Binding-site contacts:
Ligand atom C7 contacts residue LYS123 of chain 1.A at 3.7 Å.
Ligand atom N19 contacts residue ALA61 of chain 1.A at 4.0 Å.
Ligand atom N16 contacts residue LEU165 of chain 1.A at 3.8 Å.
Ligand atom C18 contacts residue GLN114 of chain 1.A at 4.0 Å.
Ligand atom N16 contacts residue GLN114 of chain 1.A at 3.1 Å (h-bond).
Ligand atom C15 contacts residue LEU165 of chain 1.A at 4.0 Å (hydrophobic).
Ligand atom C4 contacts residue GLU118 of chain 1.A at 3.2 Å.
Ligand atom C18 contacts residue MET117 of chain 1.A at 3.7 Å (hydrophobic).
Ligand atom C7 contacts residue GLU118 of chain 1.A at 3.1 Å.
Ligand atom C4 contacts residue LYS123 of chain 1.A at 4.1 Å.
Ligand atom C18 contacts residue LEU165 of chain 1.A at 3.9 Å (hydrophobic).
Ligand atom C7 contacts residue THR119 of chain 1.A at 3.6 Å.
Ligand atom C15 contacts residue GLN114 of chain 1.A at 4.0 Å.
Ligand atom C3 contacts residue MET117 of chain 1.A at 3.1 Å (hydrophobic).
Ligand atom N16 contacts residue ASP115 of chain 1.A at 4.0 Å.
Ligand atom C5 contacts residue LYS123 of chain 1.A at 3.5 Å.
Ligand atom O11 contacts residue THR119 of chain 1.A at 3.5 Å.
Ligand atom C18 contacts residue ALA61 of chain 1.A at 3.8 Å (hydrophobic).
Ligand atom N16 contacts residue ALA61 of chain 1.A at 4.0 Å.
Ligand atom C13 contacts residue LEU165 of chain 1.A at 4.1 Å (hydrophobic).
Ligand atom C10 contacts residue LYS123 of chain 1.A at 3.9 Å.
Ligand atom C4 contacts residue MET117 of chain 1.A at 3.6 Å (hydrophobic).
Ligand atom C10 contacts residue LEU165 of chain 1.A at 4.0 Å (hydrophobic).
Ligand atom C5 contacts residue GLU118 of chain 1.A at 4.0 Å.
Ligand atom C14 contacts residue LEU165 of chain 1.A at 4.1 Å (hydrophobic).
Ligand atom C3 contacts residue GLU118 of chain 1.A at 3.2 Å.
Ligand atom C6 contacts residue ILE40 of chain 1.A at 3.5 Å (hydrophobic).
Ligand atom C8 contacts residue MET117 of chain 1.A at 3.8 Å (hydrophobic).
Ligand atom C7 contacts residue MET117 of chain 1.A at 3.3 Å (hydrophobic).
Ligand atom C1 contacts residue ILE40 of chain 1.A at 3.4 Å (hydrophobic).
Ligand atom O11 contacts residue ASP120 of chain 1.A at 2.8 Å (salt-bridge).
Ligand atom C10 contacts residue THR119 of chain 1.A at 3.9 Å.
Ligand atom N19 contacts residue MET117 of chain 1.A at 3.2 Å (h-bond).
Ligand atom N12 contacts residue MET117 of chain 1.A at 3.1 Å (h-bond).
Ligand atom C10 contacts residue ASP120 of chain 1.A at 3.5 Å.
Ligand atom N19 contacts residue ASP115 of chain 1.A at 3.7 Å.
Ligand atom O11 contacts residue LYS123 of chain 1.A at 2.8 Å (salt-bridge).
Ligand atom C18 contacts residue ASP115 of chain 1.A at 2.9 Å.
Ligand atom C2 contacts residue GLU118 of chain 1.A at 4.1 Å.
Ligand atom C8 contacts residue LYS123 of chain 1.A at 4.0 Å.

Sequence of chain 1.A:
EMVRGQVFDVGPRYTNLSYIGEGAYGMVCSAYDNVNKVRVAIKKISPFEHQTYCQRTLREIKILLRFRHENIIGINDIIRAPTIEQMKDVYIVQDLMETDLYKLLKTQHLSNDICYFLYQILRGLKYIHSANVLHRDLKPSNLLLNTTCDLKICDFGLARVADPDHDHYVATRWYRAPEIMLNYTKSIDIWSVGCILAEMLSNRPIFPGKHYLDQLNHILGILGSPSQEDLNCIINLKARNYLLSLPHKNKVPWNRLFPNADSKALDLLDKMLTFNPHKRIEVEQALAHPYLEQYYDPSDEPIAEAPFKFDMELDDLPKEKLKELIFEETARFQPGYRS

This small molecule binds to this protein.
Small molecule (SMILES): OC[C@H](Cc1ccccc1)Nc1ncnc2[nH]cnc12